Binding-site contacts:
Ligand atom N3 contacts residue LEU253 of chain 1.C at 3.5 Å.
Ligand atom S1G contacts residue ARG359 of chain 1.D at 3.4 Å.
Ligand atom O1B contacts residue MG1 of chain 1.L at 2.2 Å.
Ligand atom N7 contacts residue GLY250 of chain 1.C at 3.4 Å.
Ligand atom O1A contacts residue LYS251 of chain 1.C at 3.4 Å (salt-bridge).
Ligand atom N7 contacts residue THR249 of chain 1.C at 3.0 Å (h-bond).
Ligand atom O2B contacts residue THR249 of chain 1.C at 3.1 Å (h-bond).
Ligand atom O2G contacts residue MG1 of chain 1.L at 1.6 Å.
Ligand atom O1B contacts residue THR252 of chain 1.C at 2.6 Å (h-bond).
Ligand atom O2B contacts residue LYS251 of chain 1.C at 2.7 Å (salt-bridge).
Ligand atom N6 contacts residue ILE206 of chain 1.C at 3.3 Å.
Ligand atom PG contacts residue MG1 of chain 1.L at 2.9 Å.
Ligand atom O3G contacts residue LYS251 of chain 1.C at 2.8 Å (salt-bridge).
Ligand atom C5' contacts residue PHE360 of chain 1.D at 3.5 Å (hydrophobic).
Ligand atom O3G contacts residue ASN348 of chain 1.C at 3.1 Å (h-bond).
Ligand atom C8 contacts residue GLY248 of chain 1.C at 3.2 Å.
Ligand atom O3B contacts residue GLY248 of chain 1.C at 2.9 Å (h-bond).
Ligand atom O3B contacts residue LYS251 of chain 1.C at 3.1 Å (salt-bridge).
Ligand atom C8 contacts residue GLY408 of chain 1.C at 3.4 Å.
Ligand atom O2B contacts residue GLY250 of chain 1.C at 2.8 Å (h-bond).
Ligand atom C6 contacts residue GLY207 of chain 1.C at 3.5 Å.
Ligand atom N6 contacts residue THR249 of chain 1.C at 3.1 Å (h-bond).
Ligand atom N1 contacts residue ILE380 of chain 1.C at 3.4 Å.
Ligand atom O3A contacts residue GLY248 of chain 1.C at 3.3 Å.
Ligand atom N1 contacts residue GLY207 of chain 1.C at 3.0 Å (h-bond).
Ligand atom PB contacts residue MG1 of chain 1.L at 3.4 Å.
Ligand atom N6 contacts residue GLY207 of chain 1.C at 2.9 Å (h-bond).
Ligand atom O1A contacts residue THR252 of chain 1.C at 3.4 Å (h-bond).
Ligand atom PB contacts residue LYS251 of chain 1.C at 3.5 Å.
Ligand atom O2' contacts residue HIS384 of chain 1.C at 2.9 Å (h-bond).
Ligand atom S1G contacts residue ASN348 of chain 1.C at 3.4 Å (h-bond).
Ligand atom O3B contacts residue MG1 of chain 1.L at 3.5 Å.
Ligand atom O1A contacts residue GLY250 of chain 1.C at 3.2 Å.
Ligand atom O1A contacts residue LEU253 of chain 1.C at 3.0 Å (h-bond).
Ligand atom N7 contacts residue GLY248 of chain 1.C at 3.4 Å (h-bond).
Ligand atom O4' contacts residue ALA409 of chain 1.C at 3.4 Å.
Ligand atom C8 contacts residue ALA409 of chain 1.C at 3.4 Å (hydrophobic).
Ligand atom O2A contacts residue THR252 of chain 1.C at 3.5 Å.
Ligand atom C2 contacts residue ASP205 of chain 1.C at 3.5 Å.
Ligand atom N7 contacts residue GLY408 of chain 1.C at 3.4 Å.

Sequence of chain 1.D:
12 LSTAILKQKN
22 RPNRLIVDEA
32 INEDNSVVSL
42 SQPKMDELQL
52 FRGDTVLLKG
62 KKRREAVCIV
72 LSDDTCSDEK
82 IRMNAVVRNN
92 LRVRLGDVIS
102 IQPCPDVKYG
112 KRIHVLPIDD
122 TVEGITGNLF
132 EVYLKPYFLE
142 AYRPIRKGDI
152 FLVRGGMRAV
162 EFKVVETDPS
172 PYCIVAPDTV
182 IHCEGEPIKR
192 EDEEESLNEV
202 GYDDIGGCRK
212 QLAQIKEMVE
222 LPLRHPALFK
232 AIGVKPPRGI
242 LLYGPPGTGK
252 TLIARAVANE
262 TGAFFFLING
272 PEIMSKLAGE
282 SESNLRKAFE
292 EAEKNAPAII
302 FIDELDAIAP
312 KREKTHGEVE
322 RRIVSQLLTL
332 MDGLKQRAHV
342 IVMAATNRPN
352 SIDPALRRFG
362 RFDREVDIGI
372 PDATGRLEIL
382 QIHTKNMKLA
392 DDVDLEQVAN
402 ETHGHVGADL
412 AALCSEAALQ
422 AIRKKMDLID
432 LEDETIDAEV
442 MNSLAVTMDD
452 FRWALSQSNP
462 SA

Sequence of chain 1.C:
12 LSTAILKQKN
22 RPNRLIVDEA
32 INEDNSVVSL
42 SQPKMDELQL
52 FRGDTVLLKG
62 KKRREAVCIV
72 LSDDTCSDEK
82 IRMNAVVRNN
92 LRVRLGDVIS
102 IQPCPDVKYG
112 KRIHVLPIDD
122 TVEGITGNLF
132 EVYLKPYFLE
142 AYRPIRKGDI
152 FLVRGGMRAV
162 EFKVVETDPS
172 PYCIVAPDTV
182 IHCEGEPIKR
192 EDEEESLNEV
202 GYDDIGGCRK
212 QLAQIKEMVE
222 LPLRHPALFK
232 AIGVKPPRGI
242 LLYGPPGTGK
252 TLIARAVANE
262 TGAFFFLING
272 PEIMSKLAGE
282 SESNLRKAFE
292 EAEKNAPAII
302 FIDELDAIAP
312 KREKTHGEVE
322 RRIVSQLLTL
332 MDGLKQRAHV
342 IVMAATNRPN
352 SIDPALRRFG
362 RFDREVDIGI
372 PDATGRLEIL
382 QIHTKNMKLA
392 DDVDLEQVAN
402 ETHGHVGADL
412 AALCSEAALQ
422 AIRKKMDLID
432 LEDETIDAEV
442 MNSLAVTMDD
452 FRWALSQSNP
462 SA

This protein binds this small molecule.
Small molecule (SMILES): Nc1ncnc2c1ncn2[C@@H]1O[C@H](COP(=O)(O)OP(=O)(O)OP(O)(O)=S)[C@@H](O)[C@H]1O